Binding-site contacts:
Ligand atom O1A contacts residue THR129 of chain 1.A at 3.4 Å (h-bond).
Ligand atom C5 contacts residue THR128 of chain 1.A at 3.7 Å.
Ligand atom O9 contacts residue TYR90 of chain 1.A at 2.9 Å (h-bond).
Ligand atom O9 contacts residue GLU185 of chain 1.A at 2.8 Å (salt-bridge).
Ligand atom O8 contacts residue TRP146 of chain 1.A at 3.8 Å.
Ligand atom O8 contacts residue TYR90 of chain 1.A at 3.1 Å (h-bond).
Ligand atom C1 contacts residue LYS130 of chain 1.A at 4.2 Å.
Ligand atom O1A contacts residue LYS130 of chain 1.A at 2.9 Å (salt-bridge).
Ligand atom C8 contacts residue TYR90 of chain 1.A at 3.9 Å (hydrophobic).
Ligand atom C8 contacts residue GLU185 of chain 1.A at 3.8 Å.
Ligand atom C1 contacts residue GLN221 of chain 1.A at 3.5 Å.
Ligand atom N5 contacts residue THR128 of chain 1.A at 2.9 Å (h-bond).
Ligand atom C9 contacts residue TRP146 of chain 1.A at 3.9 Å (hydrophobic).
Ligand atom O6 contacts residue LYS130 of chain 1.A at 3.9 Å.
Ligand atom C4 contacts residue THR128 of chain 1.A at 3.3 Å.
Ligand atom C8 contacts residue TRP146 of chain 1.A at 4.0 Å (hydrophobic).
Ligand atom O9 contacts residue HIS178 of chain 1.A at 3.4 Å.
Ligand atom O7 contacts residue LEU189 of chain 1.A at 3.9 Å.
Ligand atom C11 contacts residue TRP146 of chain 1.A at 3.7 Å (hydrophobic).
Ligand atom O1A contacts residue GLN221 of chain 1.A at 3.6 Å.
Ligand atom O2 contacts residue LYS130 of chain 1.A at 4.1 Å.
Ligand atom C11 contacts residue THR128 of chain 1.A at 3.5 Å.
Ligand atom C6 contacts residue LYS130 of chain 1.A at 3.2 Å.
Ligand atom C7 contacts residue TRP146 of chain 1.A at 3.7 Å (hydrophobic).
Ligand atom O1B contacts residue THR129 of chain 1.A at 2.7 Å (h-bond).
Ligand atom C11 contacts residue GLY127 of chain 1.A at 3.4 Å.
Ligand atom O4 contacts residue THR128 of chain 1.A at 3.4 Å (h-bond).
Ligand atom O1B contacts residue GLN221 of chain 1.A at 2.9 Å (h-bond).
Ligand atom O1B contacts residue LYS130 of chain 1.A at 4.0 Å.
Ligand atom O9 contacts residue GLY223 of chain 1.A at 3.8 Å.
Ligand atom O1A contacts residue ASN138 of chain 1.A at 4.0 Å.
Ligand atom O8 contacts residue GLN221 of chain 1.A at 3.1 Å (h-bond).
Ligand atom C10 contacts residue THR128 of chain 1.A at 3.7 Å.
Ligand atom O10 contacts residue LEU189 of chain 1.A at 3.4 Å.
Ligand atom C1 contacts residue LYS130 of chain 1.A at 3.9 Å.
Ligand atom C1 contacts residue THR129 of chain 1.A at 3.4 Å.
Ligand atom C3 contacts residue GLY220 of chain 1.A at 4.2 Å.
Ligand atom C9 contacts residue HIS178 of chain 1.A at 3.5 Å.
Ligand atom C9 contacts residue GLU185 of chain 1.A at 3.2 Å.
Ligand atom C9 contacts residue TYR90 of chain 1.A at 3.5 Å (hydrophobic).

Sequence of chain 1.A:
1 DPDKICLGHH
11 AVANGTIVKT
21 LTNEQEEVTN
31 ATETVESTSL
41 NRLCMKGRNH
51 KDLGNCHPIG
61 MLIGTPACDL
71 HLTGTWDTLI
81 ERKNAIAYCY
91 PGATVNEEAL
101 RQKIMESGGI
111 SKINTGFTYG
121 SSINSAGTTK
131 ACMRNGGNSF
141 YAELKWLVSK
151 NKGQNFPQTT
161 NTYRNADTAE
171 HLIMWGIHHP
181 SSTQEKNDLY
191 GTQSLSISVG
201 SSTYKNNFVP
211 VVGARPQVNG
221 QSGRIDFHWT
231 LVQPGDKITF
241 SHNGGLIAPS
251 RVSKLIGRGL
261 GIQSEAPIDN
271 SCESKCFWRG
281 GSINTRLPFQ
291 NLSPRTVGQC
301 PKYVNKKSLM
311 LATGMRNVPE

This small molecule binds to this protein.
Small molecule (SMILES): CC(=O)N[C@@H]1[C@@H](O)[C@H](O[C@@H]2O[C@H](CO[C@]3(C(=O)O)C[C@H](O)[C@@H](NC(C)=O)[C@H]([C@H](O)[C@H](O)CO)O3)[C@H](O)[C@H](O)[C@H]2O)[C@@H](CO)O[C@H]1O